A small-molecule ligand and the protein it binds are described below.
Small molecule (SMILES): O=P(O)(O)OC[C@H]1O[C@@H](n2ccnc2)[C@H](O)[C@@H]1O

Sequence of chain 1.B:
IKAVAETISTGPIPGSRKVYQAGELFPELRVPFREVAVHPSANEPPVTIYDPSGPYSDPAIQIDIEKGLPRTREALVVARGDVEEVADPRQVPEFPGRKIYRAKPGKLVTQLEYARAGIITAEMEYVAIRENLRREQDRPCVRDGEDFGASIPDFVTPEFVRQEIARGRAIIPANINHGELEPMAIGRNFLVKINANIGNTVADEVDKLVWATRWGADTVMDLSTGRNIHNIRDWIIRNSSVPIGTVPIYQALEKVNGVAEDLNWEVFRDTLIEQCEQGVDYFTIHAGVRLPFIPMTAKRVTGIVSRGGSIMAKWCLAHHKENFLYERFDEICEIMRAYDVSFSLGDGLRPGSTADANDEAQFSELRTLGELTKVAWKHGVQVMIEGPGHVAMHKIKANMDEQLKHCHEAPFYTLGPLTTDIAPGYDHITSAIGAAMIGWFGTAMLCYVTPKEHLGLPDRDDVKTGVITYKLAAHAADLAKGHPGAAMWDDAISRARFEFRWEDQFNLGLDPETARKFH

Binding-site contacts:
Ligand atom C4 contacts residue GLY414 of chain 1.B at 3.2 Å.
Ligand atom O6 contacts residue TYR277 of chain 1.B at 2.6 Å (h-bond).
Ligand atom O3' contacts residue MET248 of chain 1.B at 3.3 Å (h-bond).
Ligand atom O6 contacts residue ARG334 of chain 1.B at 3.5 Å (salt-bridge).
Ligand atom C4 contacts residue LEU442 of chain 1.B at 3.8 Å (hydrophobic).
Ligand atom O8 contacts residue HIS313 of chain 1.B at 3.0 Å (h-bond).
Ligand atom O8 contacts residue ARG377 of chain 1.B at 2.8 Å (salt-bridge).
Ligand atom O7 contacts residue ARG334 of chain 1.B at 2.5 Å (salt-bridge).
Ligand atom C5' contacts residue TYR277 of chain 1.B at 3.8 Å (hydrophobic).
Ligand atom O7 contacts residue ARG377 of chain 1.B at 2.8 Å (salt-bridge).
Ligand atom P contacts residue ARG377 of chain 1.B at 3.5 Å.
Ligand atom C4 contacts residue TYR440 of chain 1.B at 3.4 Å (hydrophobic).
Ligand atom O2' contacts residue TYR440 of chain 1.B at 2.9 Å (h-bond).
Ligand atom C2 contacts residue GLU413 of chain 1.B at 3.5 Å.
Ligand atom C5 contacts residue GLU413 of chain 1.B at 3.8 Å.
Ligand atom N3 contacts residue ASP374 of chain 1.B at 3.0 Å (salt-bridge).
Ligand atom N1 contacts residue GLU413 of chain 1.B at 3.6 Å.
Ligand atom O3' contacts residue LEU250 of chain 1.B at 3.7 Å.
Ligand atom O5' contacts residue TYR277 of chain 1.B at 3.6 Å.
Ligand atom P contacts residue ARG334 of chain 1.B at 3.5 Å.
Ligand atom N3 contacts residue LEU442 of chain 1.B at 3.9 Å.
Ligand atom O6 contacts residue GLY335 of chain 1.B at 2.8 Å (h-bond).
Ligand atom C2 contacts residue ASP374 of chain 1.B at 3.5 Å.
Ligand atom O2' contacts residue MET248 of chain 1.B at 3.1 Å (h-bond).
Ligand atom O8 contacts residue SER333 of chain 1.B at 2.6 Å (h-bond).
Ligand atom N3 contacts residue GLU413 of chain 1.B at 3.6 Å.
Ligand atom P contacts residue TYR277 of chain 1.B at 3.7 Å.
Ligand atom O7 contacts residue SER333 of chain 1.B at 3.1 Å.
Ligand atom C2' contacts residue GLU413 of chain 1.B at 3.7 Å.
Ligand atom O3' contacts residue ASN219 of chain 1.B at 3.0 Å (h-bond).
Ligand atom C3' contacts residue MET248 of chain 1.B at 3.6 Å (hydrophobic).
Ligand atom C4 contacts residue GLU413 of chain 1.B at 3.8 Å.
Ligand atom N3 contacts residue GLY414 of chain 1.B at 3.1 Å (h-bond).
Ligand atom C2 contacts residue ARG377 of chain 1.B at 3.6 Å.
Ligand atom O2' contacts residue GLU413 of chain 1.B at 3.4 Å (salt-bridge).
Ligand atom C2' contacts residue MET248 of chain 1.B at 3.9 Å (hydrophobic).
Ligand atom O6 contacts residue SER333 of chain 1.B at 3.7 Å.
Ligand atom O6 contacts residue HIS313 of chain 1.B at 3.6 Å.
Ligand atom O5' contacts residue ARG377 of chain 1.B at 3.6 Å.
Ligand atom P contacts residue SER333 of chain 1.B at 3.3 Å.